Sequence of chain 1.A:
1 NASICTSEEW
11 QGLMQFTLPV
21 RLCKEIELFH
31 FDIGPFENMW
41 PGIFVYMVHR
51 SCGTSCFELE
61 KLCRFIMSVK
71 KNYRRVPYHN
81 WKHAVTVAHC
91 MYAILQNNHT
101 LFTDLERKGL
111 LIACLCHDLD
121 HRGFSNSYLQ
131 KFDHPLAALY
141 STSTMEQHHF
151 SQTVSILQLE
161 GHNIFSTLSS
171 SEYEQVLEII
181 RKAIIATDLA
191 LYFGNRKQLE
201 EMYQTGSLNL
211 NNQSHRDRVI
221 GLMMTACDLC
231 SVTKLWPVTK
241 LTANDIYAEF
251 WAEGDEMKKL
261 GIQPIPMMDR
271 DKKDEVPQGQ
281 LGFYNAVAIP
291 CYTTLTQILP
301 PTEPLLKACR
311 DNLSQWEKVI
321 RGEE

A protein and the small-molecule ligand that binds it are described below.
Small molecule (SMILES): CCn1nc(C)c2ccccc2c1=O

Binding-site contacts:
Ligand atom C8 contacts residue PHE283 of chain 1.A at 4.1 Å (hydrophobic).
Ligand atom N3 contacts residue GLN280 of chain 1.A at 4.0 Å.
Ligand atom C10 contacts residue MET267 of chain 1.A at 3.8 Å (hydrophobic).
Ligand atom C8 contacts residue LEU189 of chain 1.A at 4.0 Å (hydrophobic).
Ligand atom N13 contacts residue PHE283 of chain 1.A at 3.9 Å.
Ligand atom C2 contacts residue GLN280 of chain 1.A at 3.4 Å.
Ligand atom C1 contacts residue GLN280 of chain 1.A at 3.4 Å.
Ligand atom C14 contacts residue MET267 of chain 1.A at 3.8 Å (hydrophobic).
Ligand atom C1 contacts residue ILE246 of chain 1.A at 3.5 Å (hydrophobic).
Ligand atom C14 contacts residue TYR247 of chain 1.A at 3.7 Å (hydrophobic).
Ligand atom C9 contacts residue LEU189 of chain 1.A at 4.2 Å (hydrophobic).
Ligand atom C14 contacts residue PHE283 of chain 1.A at 3.9 Å (hydrophobic).
Ligand atom C11 contacts residue PHE250 of chain 1.A at 4.0 Å (hydrophobic).
Ligand atom N13 contacts residue TYR247 of chain 1.A at 4.4 Å.
Ligand atom N3 contacts residue ILE246 of chain 1.A at 4.1 Å.
Ligand atom O5 contacts residue ILE246 of chain 1.A at 3.4 Å.
Ligand atom C4 contacts residue ILE246 of chain 1.A at 4.0 Å (hydrophobic).
Ligand atom C2 contacts residue VAL232 of chain 1.A at 4.2 Å (hydrophobic).
Ligand atom C12 contacts residue PHE250 of chain 1.A at 4.3 Å (hydrophobic).
Ligand atom C2 contacts residue ILE246 of chain 1.A at 3.8 Å (hydrophobic).
Ligand atom C10 contacts residue PHE250 of chain 1.A at 3.9 Å (hydrophobic).
Ligand atom C1 contacts residue TYR247 of chain 1.A at 4.3 Å (hydrophobic).
Ligand atom O5 contacts residue PHE283 of chain 1.A at 4.0 Å.
Ligand atom C8 contacts residue PHE250 of chain 1.A at 4.3 Å (hydrophobic).
Ligand atom C12 contacts residue PHE283 of chain 1.A at 3.6 Å (hydrophobic).
Ligand atom O5 contacts residue LEU229 of chain 1.A at 4.1 Å.
Ligand atom C1 contacts residue ALA243 of chain 1.A at 4.1 Å (hydrophobic).
Ligand atom C7 contacts residue LEU229 of chain 1.A at 4.1 Å (hydrophobic).
Ligand atom C10 contacts residue PHE283 of chain 1.A at 3.6 Å (hydrophobic).
Ligand atom C7 contacts residue PHE283 of chain 1.A at 3.8 Å (hydrophobic).
Ligand atom C14 contacts residue GLN280 of chain 1.A at 3.5 Å.
Ligand atom C12 contacts residue GLN280 of chain 1.A at 3.8 Å.
Ligand atom N3 contacts residue PHE283 of chain 1.A at 3.9 Å.
Ligand atom N13 contacts residue GLN280 of chain 1.A at 3.1 Å (h-bond).
Ligand atom C6 contacts residue PHE250 of chain 1.A at 4.4 Å (hydrophobic).
Ligand atom C6 contacts residue PHE283 of chain 1.A at 3.5 Å (hydrophobic).
Ligand atom C9 contacts residue PHE283 of chain 1.A at 3.9 Å (hydrophobic).
Ligand atom C9 contacts residue PHE250 of chain 1.A at 4.0 Å (hydrophobic).
Ligand atom C11 contacts residue PHE283 of chain 1.A at 3.4 Å (hydrophobic).
Ligand atom C4 contacts residue PHE283 of chain 1.A at 3.7 Å (hydrophobic).